Sequence of chain 1.A:
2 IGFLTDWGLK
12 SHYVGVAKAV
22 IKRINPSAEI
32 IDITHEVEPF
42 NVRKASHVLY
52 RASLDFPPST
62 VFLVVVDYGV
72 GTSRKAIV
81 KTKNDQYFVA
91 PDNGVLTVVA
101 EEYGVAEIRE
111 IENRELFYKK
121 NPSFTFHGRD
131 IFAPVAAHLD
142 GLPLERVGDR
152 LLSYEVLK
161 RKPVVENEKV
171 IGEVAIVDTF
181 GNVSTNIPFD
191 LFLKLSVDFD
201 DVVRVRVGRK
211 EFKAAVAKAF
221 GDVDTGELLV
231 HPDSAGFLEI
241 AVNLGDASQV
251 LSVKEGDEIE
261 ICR

Sequence of chain 1.B:
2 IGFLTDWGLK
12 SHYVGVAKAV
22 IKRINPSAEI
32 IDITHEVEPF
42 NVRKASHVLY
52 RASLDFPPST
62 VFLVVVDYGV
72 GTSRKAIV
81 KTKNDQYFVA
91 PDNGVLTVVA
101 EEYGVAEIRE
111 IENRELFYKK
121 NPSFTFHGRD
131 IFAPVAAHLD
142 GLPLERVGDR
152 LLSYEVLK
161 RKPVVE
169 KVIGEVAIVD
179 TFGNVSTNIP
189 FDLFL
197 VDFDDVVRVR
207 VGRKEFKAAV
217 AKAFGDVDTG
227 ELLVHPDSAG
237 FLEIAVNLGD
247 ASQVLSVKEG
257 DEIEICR

Binding-site contacts:
Ligand atom N9 contacts residue PHE220 of chain 1.B at 3.5 Å.
Ligand atom O3' contacts residue ASP68 of chain 1.A at 2.8 Å (salt-bridge).
Ligand atom O3' contacts residue VAL66 of chain 1.A at 3.3 Å (h-bond).
Ligand atom C1' contacts residue ASP68 of chain 1.A at 3.4 Å.
Ligand atom O3' contacts residue TRP8 of chain 1.A at 3.5 Å (h-bond).
Ligand atom N1 contacts residue VAL242 of chain 1.B at 3.7 Å.
Ligand atom O2' contacts residue TYR69 of chain 1.A at 3.6 Å.
Ligand atom C5 contacts residue PHE41 of chain 1.A at 3.4 Å (hydrophobic).
Ligand atom N3 contacts residue TYR69 of chain 1.A at 3.4 Å.
Ligand atom N1 contacts residue PHE220 of chain 1.B at 3.6 Å.
Ligand atom C6 contacts residue VAL242 of chain 1.B at 3.7 Å (hydrophobic).
Ligand atom C2' contacts residue PHE180 of chain 1.B at 3.6 Å (hydrophobic).
Ligand atom O4' contacts residue ASP68 of chain 1.A at 3.6 Å.
Ligand atom C6 contacts residue PHE220 of chain 1.B at 3.6 Å (hydrophobic).
Ligand atom O2' contacts residue PHE41 of chain 1.A at 3.6 Å.
Ligand atom C8 contacts residue PHE220 of chain 1.B at 3.7 Å (hydrophobic).
Ligand atom N3 contacts residue PHE41 of chain 1.A at 3.5 Å.
Ligand atom C6 contacts residue PHE41 of chain 1.A at 3.7 Å (hydrophobic).
Ligand atom O5' contacts residue THR125 of chain 1.A at 2.7 Å (h-bond).
Ligand atom C4' contacts residue ASP68 of chain 1.A at 3.6 Å.
Ligand atom O3' contacts residue VAL67 of chain 1.A at 3.5 Å.
Ligand atom C2' contacts residue ASP7 of chain 1.A at 3.6 Å.
Ligand atom N6 contacts residue ASN182 of chain 1.B at 3.0 Å (h-bond).
Ligand atom C5 contacts residue PHE220 of chain 1.B at 3.7 Å (hydrophobic).
Ligand atom N3 contacts residue PHE220 of chain 1.B at 3.6 Å.
Ligand atom N1 contacts residue LEU244 of chain 1.B at 2.9 Å (h-bond).
Ligand atom N7 contacts residue ASN182 of chain 1.B at 3.1 Å (h-bond).
Ligand atom N7 contacts residue PHE180 of chain 1.B at 3.6 Å.
Ligand atom O2' contacts residue ASP7 of chain 1.A at 2.8 Å (salt-bridge).
Ligand atom N7 contacts residue PHE220 of chain 1.B at 3.5 Å.
Ligand atom C2 contacts residue PHE220 of chain 1.B at 3.6 Å (hydrophobic).
Ligand atom C4 contacts residue PHE220 of chain 1.B at 3.5 Å (hydrophobic).
Ligand atom O5' contacts residue PHE126 of chain 1.A at 3.5 Å.
Ligand atom O3' contacts residue ASP7 of chain 1.A at 2.8 Å (salt-bridge).
Ligand atom C2 contacts residue LEU244 of chain 1.B at 3.5 Å (hydrophobic).
Ligand atom O2' contacts residue ASP68 of chain 1.A at 3.5 Å (salt-bridge).
Ligand atom C8 contacts residue PHE180 of chain 1.B at 3.5 Å (hydrophobic).
Ligand atom N6 contacts residue VAL242 of chain 1.B at 2.9 Å (h-bond).
Ligand atom C4 contacts residue PHE41 of chain 1.A at 3.4 Å (hydrophobic).
Ligand atom C3' contacts residue ASP7 of chain 1.A at 3.4 Å.

This small molecule binds to this protein.
Small molecule (SMILES): Nc1ncnc2c1ncn2[C@@H]1O[C@H](CO)[C@@H](O)[C@H]1O